Binding-site contacts:
Ligand atom C8 contacts residue THR106 of chain 1.A at 4.4 Å.
Ligand atom O1 contacts residue THR106 of chain 1.A at 4.0 Å.
Ligand atom N contacts residue GLU71 of chain 1.A at 2.9 Å (salt-bridge).
Ligand atom C3 contacts residue TYR35 of chain 1.A at 3.7 Å (hydrophobic).
Ligand atom C6 contacts residue LYS53 of chain 1.A at 3.8 Å.
Ligand atom C7 contacts residue LYS53 of chain 1.A at 3.7 Å.
Ligand atom C1 contacts residue ILE84 of chain 1.A at 4.0 Å (hydrophobic).
Ligand atom C3 contacts residue ILE84 of chain 1.A at 3.9 Å (hydrophobic).
Ligand atom C1 contacts residue GLU71 of chain 1.A at 4.2 Å.
Ligand atom O contacts residue LEU75 of chain 1.A at 4.4 Å.
Ligand atom C7 contacts residue LEU104 of chain 1.A at 4.4 Å (hydrophobic).
Ligand atom C5 contacts residue THR106 of chain 1.A at 4.0 Å.
Ligand atom C8 contacts residue LYS53 of chain 1.A at 4.2 Å.
Ligand atom C9 contacts residue LEU75 of chain 1.A at 4.1 Å (hydrophobic).
Ligand atom C contacts residue ASP168 of chain 1.A at 4.2 Å.
Ligand atom C9 contacts residue ILE84 of chain 1.A at 4.2 Å (hydrophobic).
Ligand atom C6 contacts residue ALA51 of chain 1.A at 4.1 Å (hydrophobic).
Ligand atom C4 contacts residue ILE84 of chain 1.A at 4.1 Å (hydrophobic).
Ligand atom O1 contacts residue TYR35 of chain 1.A at 4.4 Å.
Ligand atom C contacts residue LEU75 of chain 1.A at 4.2 Å (hydrophobic).
Ligand atom N contacts residue PHE169 of chain 1.A at 2.9 Å (h-bond).
Ligand atom C2 contacts residue ILE84 of chain 1.A at 3.8 Å (hydrophobic).
Ligand atom O contacts residue ASP168 of chain 1.A at 3.0 Å (salt-bridge).
Ligand atom C5 contacts residue LYS53 of chain 1.A at 4.0 Å.
Ligand atom N contacts residue LEU171 of chain 1.A at 3.9 Å.
Ligand atom C4 contacts residue THR106 of chain 1.A at 4.4 Å.
Ligand atom O contacts residue LEU167 of chain 1.A at 4.2 Å.
Ligand atom C contacts residue PHE169 of chain 1.A at 3.7 Å (hydrophobic).
Ligand atom C5 contacts residue ALA51 of chain 1.A at 3.8 Å (hydrophobic).
Ligand atom C4 contacts residue TYR35 of chain 1.A at 4.1 Å (hydrophobic).
Ligand atom C6 contacts residue LEU104 of chain 1.A at 4.2 Å (hydrophobic).
Ligand atom C9 contacts residue GLU71 of chain 1.A at 3.6 Å.
Ligand atom C contacts residue GLU71 of chain 1.A at 4.0 Å.
Ligand atom C7 contacts residue THR106 of chain 1.A at 4.0 Å.
Ligand atom C5 contacts residue VAL38 of chain 1.A at 4.0 Å (hydrophobic).
Ligand atom N contacts residue LEU75 of chain 1.A at 3.9 Å.
Ligand atom C8 contacts residue ILE84 of chain 1.A at 4.3 Å (hydrophobic).
Ligand atom C2 contacts residue TYR35 of chain 1.A at 3.8 Å (hydrophobic).
Ligand atom C6 contacts residue THR106 of chain 1.A at 3.4 Å.
Ligand atom O contacts residue PHE169 of chain 1.A at 2.8 Å (h-bond).

The small molecule below binds the protein below.
Small molecule (SMILES): NC(=O)c1ccc2c(c1)CCCO2

Sequence of chain 1.A:
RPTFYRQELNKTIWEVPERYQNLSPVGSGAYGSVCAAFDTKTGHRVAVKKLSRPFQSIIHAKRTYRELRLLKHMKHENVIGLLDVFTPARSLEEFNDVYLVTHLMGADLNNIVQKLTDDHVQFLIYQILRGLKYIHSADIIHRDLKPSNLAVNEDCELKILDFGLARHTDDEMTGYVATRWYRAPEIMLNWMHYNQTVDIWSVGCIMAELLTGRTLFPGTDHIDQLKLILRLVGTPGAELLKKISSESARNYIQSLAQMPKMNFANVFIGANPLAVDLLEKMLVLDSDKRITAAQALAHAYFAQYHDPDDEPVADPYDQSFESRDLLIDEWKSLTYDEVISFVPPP